Sequence of chain 8.A:
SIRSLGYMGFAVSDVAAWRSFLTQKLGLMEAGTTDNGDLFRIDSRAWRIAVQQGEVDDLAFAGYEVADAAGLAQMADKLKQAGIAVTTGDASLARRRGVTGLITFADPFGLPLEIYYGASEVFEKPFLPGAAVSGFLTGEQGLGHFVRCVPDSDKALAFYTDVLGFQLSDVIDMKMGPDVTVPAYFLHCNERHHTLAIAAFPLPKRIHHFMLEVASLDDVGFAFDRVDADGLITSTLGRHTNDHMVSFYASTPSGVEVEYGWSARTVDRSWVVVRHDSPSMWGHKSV

The protein below binds the small molecule below.
Small molecule (SMILES): Oc1cccc(-c2c(Cl)cccc2Cl)c1O

Binding-site contacts:
Ligand atom CA2 contacts residue HIS240 of chain 8.A at 3.5 Å.
Ligand atom OA2 contacts residue GLU259 of chain 8.A at 3.3 Å (salt-bridge).
Ligand atom CB1 contacts residue MET174 of chain 8.A at 3.6 Å (hydrophobic).
Ligand atom CA6 contacts residue HIS240 of chain 8.A at 3.7 Å.
Ligand atom CA3 contacts residue HIS240 of chain 8.A at 3.4 Å.
Ligand atom CL2 contacts residue TYR249 of chain 8.A at 3.5 Å.
Ligand atom OA3 contacts residue HIS194 of chain 8.A at 3.3 Å (h-bond).
Ligand atom CB3 contacts residue PHE201 of chain 8.A at 3.7 Å (hydrophobic).
Ligand atom CA3 contacts residue PHE186 of chain 8.A at 3.9 Å (hydrophobic).
Ligand atom CA5 contacts residue PHE186 of chain 8.A at 3.5 Å (hydrophobic).
Ligand atom CL2 contacts residue PRO279 of chain 8.A at 3.7 Å.
Ligand atom OA3 contacts residue HIS145 of chain 8.A at 3.4 Å.
Ligand atom CB2 contacts residue MET174 of chain 8.A at 3.5 Å (hydrophobic).
Ligand atom CL1 contacts residue PHE186 of chain 8.A at 3.8 Å.
Ligand atom CA2 contacts residue FE21 of chain 8.B at 3.0 Å.
Ligand atom CA5 contacts residue ILE172 of chain 8.A at 3.8 Å (hydrophobic).
Ligand atom CA1 contacts residue TYR249 of chain 8.A at 3.6 Å (hydrophobic).
Ligand atom CA4 contacts residue HIS240 of chain 8.A at 3.5 Å.
Ligand atom OA3 contacts residue FE21 of chain 8.B at 2.3 Å.
Ligand atom CA3 contacts residue FE21 of chain 8.B at 3.0 Å.
Ligand atom CA4 contacts residue ASN242 of chain 8.A at 3.3 Å.
Ligand atom CA5 contacts residue ASN242 of chain 8.A at 3.3 Å.
Ligand atom CB6 contacts residue TYR249 of chain 8.A at 3.6 Å (hydrophobic).
Ligand atom CB1 contacts residue TYR249 of chain 8.A at 3.7 Å (hydrophobic).
Ligand atom CA6 contacts residue PRO279 of chain 8.A at 3.7 Å (hydrophobic).
Ligand atom CA2 contacts residue TYR249 of chain 8.A at 3.1 Å (hydrophobic).
Ligand atom CA6 contacts residue PHE186 of chain 8.A at 3.5 Å (hydrophobic).
Ligand atom CL1 contacts residue VAL147 of chain 8.A at 3.4 Å.
Ligand atom OA2 contacts residue HIS209 of chain 8.A at 2.9 Å.
Ligand atom CB3 contacts residue MET174 of chain 8.A at 3.8 Å (hydrophobic).
Ligand atom CA4 contacts residue PHE186 of chain 8.A at 3.6 Å (hydrophobic).
Ligand atom CB4 contacts residue P6G1 of chain 8.F at 3.7 Å.
Ligand atom CL2 contacts residue HIS240 of chain 8.A at 3.3 Å.
Ligand atom OA2 contacts residue TYR249 of chain 8.A at 2.7 Å (h-bond).
Ligand atom CB5 contacts residue P6G1 of chain 8.F at 3.8 Å.
Ligand atom CA1 contacts residue HIS240 of chain 8.A at 3.7 Å.
Ligand atom OA3 contacts residue HIS240 of chain 8.A at 3.6 Å (h-bond).
Ligand atom CA5 contacts residue HIS240 of chain 8.A at 3.4 Å.
Ligand atom OA3 contacts residue GLU259 of chain 8.A at 3.2 Å (salt-bridge).
Ligand atom OA2 contacts residue FE21 of chain 8.B at 2.1 Å.